Binding-site contacts:
Ligand atom O3C contacts residue ALA249 of chain 1.A at 3.2 Å.
Ligand atom N3 contacts residue PHE238 of chain 1.A at 3.6 Å.
Ligand atom O1B contacts residue ARG313 of chain 1.A at 3.0 Å (salt-bridge).
Ligand atom O5C contacts residue ARG313 of chain 1.A at 3.6 Å (salt-bridge).
Ligand atom O6' contacts residue SER128 of chain 1.A at 2.2 Å (h-bond).
Ligand atom O2A contacts residue ASN219 of chain 1.A at 3.7 Å.
Ligand atom O6' contacts residue ALA129 of chain 1.A at 3.4 Å (h-bond).
Ligand atom O2 contacts residue VAL237 of chain 1.A at 3.4 Å.
Ligand atom O2B contacts residue ARG251 of chain 1.A at 2.9 Å (salt-bridge).
Ligand atom N3 contacts residue LEU236 of chain 1.A at 2.8 Å (h-bond).
Ligand atom C6' contacts residue NAD1 of chain 1.E at 3.5 Å.
Ligand atom O4 contacts residue LEU235 of chain 1.A at 3.7 Å.
Ligand atom O4 contacts residue PHE238 of chain 1.A at 3.7 Å.
Ligand atom C4 contacts residue LEU236 of chain 1.A at 3.6 Å (hydrophobic).
Ligand atom O2 contacts residue PHE238 of chain 1.A at 2.9 Å (h-bond).
Ligand atom O4 contacts residue LEU223 of chain 1.A at 3.4 Å.
Ligand atom O1A contacts residue ASN219 of chain 1.A at 3.2 Å (h-bond).
Ligand atom O3C contacts residue ARG251 of chain 1.A at 3.5 Å (salt-bridge).
Ligand atom C2C contacts residue ASP316 of chain 1.A at 3.5 Å.
Ligand atom C1' contacts residue ASN219 of chain 1.A at 3.7 Å.
Ligand atom C2' contacts residue ASN219 of chain 1.A at 3.5 Å.
Ligand atom O4' contacts residue NAD1 of chain 1.E at 3.6 Å.
Ligand atom C4' contacts residue NAD1 of chain 1.E at 3.5 Å.
Ligand atom O4 contacts residue LEU236 of chain 1.A at 3.5 Å (h-bond).
Ligand atom O4' contacts residue TYR156 of chain 1.A at 3.1 Å.
Ligand atom O4' contacts residue SER128 of chain 1.A at 2.9 Å (h-bond).
Ligand atom O5' contacts residue NAD1 of chain 1.E at 3.5 Å (h-bond).
Ligand atom O2C contacts residue ASP316 of chain 1.A at 3.0 Å (salt-bridge).
Ligand atom C2C contacts residue ARG313 of chain 1.A at 3.5 Å.
Ligand atom O2A contacts residue ARG313 of chain 1.A at 3.3 Å (salt-bridge).
Ligand atom C5 contacts residue PHE238 of chain 1.A at 3.7 Å (hydrophobic).
Ligand atom C2 contacts residue PHE238 of chain 1.A at 3.6 Å (hydrophobic).
Ligand atom O3' contacts residue LYS88 of chain 1.A at 2.5 Å (salt-bridge).
Ligand atom O1A contacts residue LEU220 of chain 1.A at 3.0 Å (h-bond).
Ligand atom O3A contacts residue ASN199 of chain 1.A at 3.6 Å (h-bond).
Ligand atom C5C contacts residue TYR253 of chain 1.A at 3.6 Å (hydrophobic).
Ligand atom O2B contacts residue ASN199 of chain 1.A at 3.2 Å (h-bond).
Ligand atom C4 contacts residue PHE238 of chain 1.A at 3.4 Å (hydrophobic).
Ligand atom C6' contacts residue PHE198 of chain 1.A at 3.1 Å (hydrophobic).
Ligand atom C6' contacts residue SER128 of chain 1.A at 3.5 Å.

This protein binds this small molecule.
Small molecule (SMILES): O=c1ccn([C@@H]2O[C@H](CO[P](=O)(O)O[P](=O)(O)O[C@H]3O[C@H](CO)[C@@H](O)[C@H](O)[C@H]3O)[C@@H](O)[C@H]2O)c(=O)[nH]1

Sequence of chain 1.A:
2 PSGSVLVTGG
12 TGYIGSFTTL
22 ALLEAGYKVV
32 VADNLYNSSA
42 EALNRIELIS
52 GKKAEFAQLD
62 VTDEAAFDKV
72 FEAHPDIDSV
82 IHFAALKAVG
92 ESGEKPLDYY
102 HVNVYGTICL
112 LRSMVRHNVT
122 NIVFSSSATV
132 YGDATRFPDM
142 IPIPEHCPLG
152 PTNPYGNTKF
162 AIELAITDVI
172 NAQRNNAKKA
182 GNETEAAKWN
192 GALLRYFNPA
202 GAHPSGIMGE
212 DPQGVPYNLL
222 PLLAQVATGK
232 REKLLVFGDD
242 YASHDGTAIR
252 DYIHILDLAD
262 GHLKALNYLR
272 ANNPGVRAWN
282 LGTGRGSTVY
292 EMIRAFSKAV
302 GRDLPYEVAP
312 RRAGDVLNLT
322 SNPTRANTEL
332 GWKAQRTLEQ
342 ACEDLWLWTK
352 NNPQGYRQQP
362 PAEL